Sequence of chain 1.B:
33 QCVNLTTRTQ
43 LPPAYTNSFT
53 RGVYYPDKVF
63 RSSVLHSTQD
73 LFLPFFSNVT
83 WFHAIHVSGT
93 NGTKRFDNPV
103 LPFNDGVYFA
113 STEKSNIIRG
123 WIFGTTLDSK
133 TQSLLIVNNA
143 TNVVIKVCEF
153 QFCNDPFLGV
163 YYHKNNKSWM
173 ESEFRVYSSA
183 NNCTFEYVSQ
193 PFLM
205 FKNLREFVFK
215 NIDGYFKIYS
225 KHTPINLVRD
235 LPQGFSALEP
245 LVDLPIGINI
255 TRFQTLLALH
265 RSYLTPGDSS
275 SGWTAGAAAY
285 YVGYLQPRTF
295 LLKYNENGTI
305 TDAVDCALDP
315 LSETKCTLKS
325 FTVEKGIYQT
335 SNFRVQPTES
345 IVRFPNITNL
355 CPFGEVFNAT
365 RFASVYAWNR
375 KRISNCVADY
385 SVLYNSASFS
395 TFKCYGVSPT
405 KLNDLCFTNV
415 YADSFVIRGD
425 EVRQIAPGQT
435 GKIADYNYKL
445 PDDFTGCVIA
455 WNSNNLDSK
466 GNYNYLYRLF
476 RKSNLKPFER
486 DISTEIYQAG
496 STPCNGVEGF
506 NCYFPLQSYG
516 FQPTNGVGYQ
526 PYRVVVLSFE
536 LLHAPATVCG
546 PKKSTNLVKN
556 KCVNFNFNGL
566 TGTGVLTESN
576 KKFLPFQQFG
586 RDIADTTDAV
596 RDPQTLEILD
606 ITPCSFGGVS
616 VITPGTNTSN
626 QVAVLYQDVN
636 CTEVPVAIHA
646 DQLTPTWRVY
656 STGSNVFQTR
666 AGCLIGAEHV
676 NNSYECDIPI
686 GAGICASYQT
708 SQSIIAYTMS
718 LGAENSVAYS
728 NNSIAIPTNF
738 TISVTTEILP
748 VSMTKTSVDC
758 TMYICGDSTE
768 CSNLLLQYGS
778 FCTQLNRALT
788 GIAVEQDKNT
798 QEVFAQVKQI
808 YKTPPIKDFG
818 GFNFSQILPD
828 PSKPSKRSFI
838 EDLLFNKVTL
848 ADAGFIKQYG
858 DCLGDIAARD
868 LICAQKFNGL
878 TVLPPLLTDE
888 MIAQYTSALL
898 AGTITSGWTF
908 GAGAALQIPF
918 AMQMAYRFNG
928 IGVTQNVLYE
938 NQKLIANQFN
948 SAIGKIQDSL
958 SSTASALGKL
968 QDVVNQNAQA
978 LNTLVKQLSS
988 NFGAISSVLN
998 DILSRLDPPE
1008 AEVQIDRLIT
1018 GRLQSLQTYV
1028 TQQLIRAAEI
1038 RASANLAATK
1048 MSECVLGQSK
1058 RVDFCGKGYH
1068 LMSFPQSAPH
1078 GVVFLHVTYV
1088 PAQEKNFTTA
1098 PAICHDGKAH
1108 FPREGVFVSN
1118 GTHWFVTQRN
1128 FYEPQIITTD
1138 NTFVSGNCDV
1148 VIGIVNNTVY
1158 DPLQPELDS

Binding-site contacts:
Ligand atom C3 contacts residue ASN676 of chain 1.B at 3.9 Å.
Ligand atom C8 contacts residue ASN676 of chain 1.B at 3.2 Å.
Ligand atom C2 contacts residue ASN676 of chain 1.B at 2.5 Å.
Ligand atom C7 contacts residue ASN676 of chain 1.B at 2.9 Å.
Ligand atom C1 contacts residue HIS674 of chain 1.B at 4.4 Å.
Ligand atom O6 contacts residue HIS674 of chain 1.B at 4.3 Å.
Ligand atom O7 contacts residue ASN676 of chain 1.B at 3.9 Å.
Ligand atom C4 contacts residue ASN676 of chain 1.B at 4.2 Å.
Ligand atom C5 contacts residue ASN676 of chain 1.B at 3.6 Å.
Ligand atom O5 contacts residue ASN676 of chain 1.B at 2.3 Å (h-bond).
Ligand atom N2 contacts residue ASN676 of chain 1.B at 2.2 Å (h-bond).
Ligand atom C1 contacts residue ASN676 of chain 1.B at 1.4 Å.
Ligand atom O5 contacts residue HIS674 of chain 1.B at 4.3 Å.

A protein and the small-molecule ligand that binds it are described below.
Small molecule (SMILES): CC(=O)N[C@@H]1[C@@H](O)[C@H](O)[C@@H](CO)O[C@H]1O